Binding-site contacts:
Ligand atom N2 contacts residue ASN308 of chain 2.B at 2.9 Å (h-bond).
Ligand atom C2 contacts residue ASN308 of chain 2.B at 2.4 Å.
Ligand atom C8 contacts residue LYS304 of chain 2.B at 4.0 Å.
Ligand atom O5 contacts residue ASN308 of chain 2.B at 2.4 Å (h-bond).
Ligand atom C4 contacts residue ASN308 of chain 2.B at 4.2 Å.
Ligand atom C7 contacts residue ASN308 of chain 2.B at 3.0 Å.
Ligand atom C5 contacts residue ASN308 of chain 2.B at 3.6 Å.
Ligand atom C1 contacts residue ASN308 of chain 2.B at 1.4 Å.
Ligand atom C3 contacts residue ASN308 of chain 2.B at 3.8 Å.
Ligand atom O7 contacts residue ASN308 of chain 2.B at 2.7 Å (h-bond).
Ligand atom C8 contacts residue ASN308 of chain 2.B at 4.3 Å.
Ligand atom O7 contacts residue LYS304 of chain 2.B at 4.2 Å.

Sequence of chain 2.B:
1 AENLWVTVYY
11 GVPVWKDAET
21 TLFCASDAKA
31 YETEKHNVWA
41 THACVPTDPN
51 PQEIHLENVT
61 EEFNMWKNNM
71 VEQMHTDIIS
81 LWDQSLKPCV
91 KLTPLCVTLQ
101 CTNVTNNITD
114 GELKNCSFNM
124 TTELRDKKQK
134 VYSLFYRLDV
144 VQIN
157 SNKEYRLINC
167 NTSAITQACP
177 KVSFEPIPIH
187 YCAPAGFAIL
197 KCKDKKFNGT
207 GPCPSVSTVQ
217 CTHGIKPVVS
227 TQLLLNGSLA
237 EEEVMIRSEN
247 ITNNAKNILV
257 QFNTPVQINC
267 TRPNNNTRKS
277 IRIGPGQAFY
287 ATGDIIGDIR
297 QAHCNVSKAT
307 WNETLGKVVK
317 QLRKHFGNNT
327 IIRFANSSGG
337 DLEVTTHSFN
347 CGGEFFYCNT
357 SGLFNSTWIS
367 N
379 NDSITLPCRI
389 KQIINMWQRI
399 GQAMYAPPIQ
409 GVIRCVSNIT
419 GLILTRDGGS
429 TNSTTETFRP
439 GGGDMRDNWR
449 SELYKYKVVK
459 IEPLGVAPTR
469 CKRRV

This protein binds this small molecule.
Small molecule (SMILES): CC(=O)N[C@@H]1[C@@H](O)[C@H](O)[C@@H](CO)O[C@H]1O